This protein binds this small molecule.
Small molecule (SMILES): COc1ccc(N2CCN(c3cccc(C)c3)CC2)nn1

Sequence of chain 54.A:
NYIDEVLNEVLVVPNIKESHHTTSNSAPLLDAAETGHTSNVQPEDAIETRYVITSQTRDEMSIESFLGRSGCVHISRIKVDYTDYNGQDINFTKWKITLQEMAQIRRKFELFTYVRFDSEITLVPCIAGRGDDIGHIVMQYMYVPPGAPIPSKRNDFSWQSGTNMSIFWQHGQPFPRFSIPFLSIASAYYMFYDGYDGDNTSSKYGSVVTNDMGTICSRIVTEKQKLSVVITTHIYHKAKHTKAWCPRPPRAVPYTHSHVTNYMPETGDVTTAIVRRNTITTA

Binding-site contacts:
Ligand atom C8 contacts residue LEU103 of chain 54.A at 3.1 Å (hydrophobic).
Ligand atom C3 contacts residue PHE121 of chain 54.A at 4.4 Å (hydrophobic).
Ligand atom C16 contacts residue ILE101 of chain 54.A at 3.5 Å (hydrophobic).
Ligand atom C18 contacts residue ILE125 of chain 54.A at 4.2 Å (hydrophobic).
Ligand atom C1 contacts residue MET195 of chain 54.A at 4.3 Å (hydrophobic).
Ligand atom C1 contacts residue TYR193 of chain 54.A at 3.8 Å (hydrophobic).
Ligand atom C1 contacts residue ASN215 of chain 54.A at 3.6 Å.
Ligand atom O2 contacts residue TYR193 of chain 54.A at 3.4 Å.
Ligand atom O2 contacts residue MET195 of chain 54.A at 4.4 Å.
Ligand atom C19 contacts residue ILE125 of chain 54.A at 3.2 Å (hydrophobic).
Ligand atom C1 contacts residue TYR194 of chain 54.A at 4.2 Å (hydrophobic).
Ligand atom C18 contacts residue PHE182 of chain 54.A at 4.0 Å (hydrophobic).
Ligand atom C3 contacts residue TYR193 of chain 54.A at 3.8 Å (hydrophobic).
Ligand atom C14 contacts residue LEU187 of chain 54.A at 4.3 Å (hydrophobic).
Ligand atom C11 contacts residue HIS241 of chain 54.A at 3.7 Å.
Ligand atom C18 contacts residue ILE220 of chain 54.A at 4.3 Å (hydrophobic).
Ligand atom N4 contacts residue MET217 of chain 54.A at 3.3 Å.
Ligand atom C21 contacts residue TYR147 of chain 54.A at 2.7 Å (hydrophobic).
Ligand atom C8 contacts residue PHE121 of chain 54.A at 4.3 Å (hydrophobic).
Ligand atom C21 contacts residue ILE220 of chain 54.A at 3.5 Å (hydrophobic).
Ligand atom C10 contacts residue SER123 of chain 54.A at 4.2 Å.
Ligand atom C17 contacts residue TYR147 of chain 54.A at 4.0 Å (hydrophobic).
Ligand atom C14 contacts residue MET217 of chain 54.A at 3.9 Å (hydrophobic).
Ligand atom C10 contacts residue HIS241 of chain 54.A at 3.6 Å.
Ligand atom C13 contacts residue ILE101 of chain 54.A at 3.4 Å (hydrophobic).
Ligand atom C13 contacts residue THR102 of chain 54.A at 4.3 Å.
Ligand atom C21 contacts residue ILE101 of chain 54.A at 4.0 Å (hydrophobic).
Ligand atom C14 contacts residue ILE101 of chain 54.A at 4.1 Å (hydrophobic).
Ligand atom C3 contacts residue LEU103 of chain 54.A at 4.2 Å (hydrophobic).
Ligand atom C17 contacts residue ILE220 of chain 54.A at 3.9 Å (hydrophobic).
Ligand atom C17 contacts residue ILE101 of chain 54.A at 3.8 Å (hydrophobic).
Ligand atom C7 contacts residue LEU103 of chain 54.A at 3.2 Å (hydrophobic).
Ligand atom C7 contacts residue THR102 of chain 54.A at 4.2 Å.
Ligand atom C15 contacts residue ILE101 of chain 54.A at 4.1 Å (hydrophobic).
Ligand atom N5 contacts residue TYR193 of chain 54.A at 4.0 Å.
Ligand atom C20 contacts residue ILE125 of chain 54.A at 3.4 Å (hydrophobic).
Ligand atom C16 contacts residue TYR147 of chain 54.A at 4.3 Å (hydrophobic).
Ligand atom N5 contacts residue MET217 of chain 54.A at 3.3 Å (h-bond).
Ligand atom N4 contacts residue TYR193 of chain 54.A at 3.5 Å.
Ligand atom C6 contacts residue THR102 of chain 54.A at 4.3 Å.